The small molecule below binds the protein below.
Small molecule (SMILES): CC(=O)N[C@@H]1[C@@H](O)[C@H](O)[C@@H](CO)O[C@H]1O

Sequence of chain 1.B:
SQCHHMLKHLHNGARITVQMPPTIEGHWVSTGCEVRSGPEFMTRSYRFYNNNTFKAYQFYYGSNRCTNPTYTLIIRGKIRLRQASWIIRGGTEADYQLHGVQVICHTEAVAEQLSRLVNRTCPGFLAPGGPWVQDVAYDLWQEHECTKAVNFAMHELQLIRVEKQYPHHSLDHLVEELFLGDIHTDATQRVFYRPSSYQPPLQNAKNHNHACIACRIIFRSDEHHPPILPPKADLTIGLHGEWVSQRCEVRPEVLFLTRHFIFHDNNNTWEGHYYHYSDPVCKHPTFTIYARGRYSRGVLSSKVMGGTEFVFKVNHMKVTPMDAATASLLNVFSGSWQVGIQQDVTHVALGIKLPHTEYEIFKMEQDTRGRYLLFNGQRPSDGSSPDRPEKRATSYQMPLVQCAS

Binding-site contacts:
Ligand atom C5 contacts residue ASN296 of chain 1.B at 3.6 Å.
Ligand atom C8 contacts residue ARG323 of chain 1.B at 3.5 Å.
Ligand atom C4 contacts residue ASN296 of chain 1.B at 4.2 Å.
Ligand atom C8 contacts residue THR298 of chain 1.B at 3.8 Å.
Ligand atom C8 contacts residue ASN296 of chain 1.B at 4.4 Å.
Ligand atom C5 contacts residue ASN295 of chain 1.B at 4.0 Å.
Ligand atom O5 contacts residue THR298 of chain 1.B at 4.5 Å.
Ligand atom C7 contacts residue ARG323 of chain 1.B at 4.0 Å.
Ligand atom C7 contacts residue THR298 of chain 1.B at 4.0 Å.
Ligand atom O5 contacts residue HIS293 of chain 1.B at 4.3 Å.
Ligand atom C5 contacts residue HIS293 of chain 1.B at 3.9 Å.
Ligand atom C1 contacts residue ASN295 of chain 1.B at 3.8 Å.
Ligand atom C2 contacts residue THR298 of chain 1.B at 4.4 Å.
Ligand atom O7 contacts residue ARG323 of chain 1.B at 4.0 Å.
Ligand atom C7 contacts residue ASN296 of chain 1.B at 3.2 Å.
Ligand atom C6 contacts residue ASN295 of chain 1.B at 3.9 Å.
Ligand atom O5 contacts residue ASN295 of chain 1.B at 3.0 Å (h-bond).
Ligand atom C6 contacts residue HIS293 of chain 1.B at 3.6 Å.
Ligand atom C2 contacts residue ASN296 of chain 1.B at 2.5 Å.
Ligand atom N2 contacts residue THR298 of chain 1.B at 4.0 Å.
Ligand atom O5 contacts residue ASN296 of chain 1.B at 2.4 Å (h-bond).
Ligand atom C1 contacts residue ASN296 of chain 1.B at 1.4 Å.
Ligand atom C1 contacts residue THR298 of chain 1.B at 3.6 Å.
Ligand atom O6 contacts residue ASN295 of chain 1.B at 3.8 Å.
Ligand atom C3 contacts residue ASN296 of chain 1.B at 3.8 Å.
Ligand atom N2 contacts residue ASN296 of chain 1.B at 3.0 Å (h-bond).
Ligand atom O7 contacts residue ASN296 of chain 1.B at 3.0 Å (h-bond).